Binding-site contacts:
Ligand atom C3 contacts residue ASN173 of chain 1.F at 3.7 Å.
Ligand atom C4 contacts residue ASN173 of chain 1.F at 4.3 Å.
Ligand atom O5 contacts residue THR175 of chain 1.F at 3.7 Å.
Ligand atom C1 contacts residue ASN173 of chain 1.F at 1.4 Å.
Ligand atom O5 contacts residue ASN173 of chain 1.F at 2.6 Å (h-bond).
Ligand atom C2 contacts residue ASN173 of chain 1.F at 2.4 Å.
Ligand atom O7 contacts residue ARG171 of chain 1.F at 3.2 Å (salt-bridge).
Ligand atom C5 contacts residue ASN173 of chain 1.F at 3.8 Å.
Ligand atom C5 contacts residue THR175 of chain 1.F at 3.8 Å.
Ligand atom C7 contacts residue ASN173 of chain 1.F at 3.3 Å.
Ligand atom N2 contacts residue ARG171 of chain 1.F at 4.1 Å.
Ligand atom C6 contacts residue LEU124 of chain 1.F at 4.2 Å (hydrophobic).
Ligand atom O7 contacts residue LEU186 of chain 1.F at 4.1 Å.
Ligand atom C1 contacts residue THR175 of chain 1.F at 3.6 Å.
Ligand atom C8 contacts residue ARG171 of chain 1.F at 3.2 Å.
Ligand atom C8 contacts residue LEU124 of chain 1.F at 4.2 Å (hydrophobic).
Ligand atom N2 contacts residue ASN173 of chain 1.F at 2.6 Å (h-bond).
Ligand atom O7 contacts residue PHE87 of chain 1.A at 4.4 Å.
Ligand atom C6 contacts residue THR175 of chain 1.F at 4.5 Å.
Ligand atom O7 contacts residue ASN173 of chain 1.F at 4.1 Å.
Ligand atom C7 contacts residue ARG171 of chain 1.F at 3.2 Å.
Ligand atom C8 contacts residue ASN173 of chain 1.F at 3.7 Å.

Sequence of chain 1.F:
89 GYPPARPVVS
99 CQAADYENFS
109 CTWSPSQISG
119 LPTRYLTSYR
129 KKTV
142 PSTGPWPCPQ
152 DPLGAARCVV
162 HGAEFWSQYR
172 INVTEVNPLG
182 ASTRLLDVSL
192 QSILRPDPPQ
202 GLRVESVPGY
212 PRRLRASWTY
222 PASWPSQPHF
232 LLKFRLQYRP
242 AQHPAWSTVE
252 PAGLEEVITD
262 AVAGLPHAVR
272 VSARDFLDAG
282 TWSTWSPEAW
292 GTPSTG

Sequence of chain 1.A:
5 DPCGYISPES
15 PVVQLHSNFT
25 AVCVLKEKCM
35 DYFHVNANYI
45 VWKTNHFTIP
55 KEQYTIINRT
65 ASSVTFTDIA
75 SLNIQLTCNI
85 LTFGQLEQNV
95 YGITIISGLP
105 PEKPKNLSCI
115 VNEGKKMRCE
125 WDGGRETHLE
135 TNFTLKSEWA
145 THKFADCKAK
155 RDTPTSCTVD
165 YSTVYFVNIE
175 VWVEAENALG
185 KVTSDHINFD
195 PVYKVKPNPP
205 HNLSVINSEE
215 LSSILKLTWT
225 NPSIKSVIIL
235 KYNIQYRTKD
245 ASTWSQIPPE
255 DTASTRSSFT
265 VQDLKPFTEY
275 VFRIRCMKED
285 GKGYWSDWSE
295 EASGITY

This protein binds this small molecule.
Small molecule (SMILES): CC(=O)N[C@H]1[C@H](O[C@H]2[C@H](O)[C@@H](NC(C)=O)CO[C@@H]2CO)O[C@H](CO)[C@@H](O[C@@H]2O[C@H](CO)[C@@H](O)[C@H](O)[C@@H]2O)[C@@H]1O